Sequence of chain 2.A:
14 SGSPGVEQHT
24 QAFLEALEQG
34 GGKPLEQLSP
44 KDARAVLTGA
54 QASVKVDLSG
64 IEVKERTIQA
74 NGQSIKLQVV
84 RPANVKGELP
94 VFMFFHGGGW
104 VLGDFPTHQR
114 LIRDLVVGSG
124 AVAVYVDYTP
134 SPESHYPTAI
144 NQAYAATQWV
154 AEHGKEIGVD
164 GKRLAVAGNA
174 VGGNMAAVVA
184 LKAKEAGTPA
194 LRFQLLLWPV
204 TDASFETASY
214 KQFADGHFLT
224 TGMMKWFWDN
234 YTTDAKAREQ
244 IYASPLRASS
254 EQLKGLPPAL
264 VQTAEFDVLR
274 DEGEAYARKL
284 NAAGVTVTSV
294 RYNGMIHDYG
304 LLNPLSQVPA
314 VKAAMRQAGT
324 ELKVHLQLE

Binding-site contacts:
Ligand atom C07 contacts residue VAL327 of chain 2.A at 3.9 Å (hydrophobic).
Ligand atom C03 contacts residue PRO261 of chain 2.A at 4.4 Å (hydrophobic).
Ligand atom O15 contacts residue VAL327 of chain 2.A at 4.0 Å.
Ligand atom C07 contacts residue HIS328 of chain 2.A at 4.0 Å.
Ligand atom O11 contacts residue HIS328 of chain 2.A at 3.5 Å (h-bond).
Ligand atom O14 contacts residue VAL327 of chain 2.A at 4.3 Å.
Ligand atom C03 contacts residue THR289 of chain 2.A at 4.0 Å.
Ligand atom C09 contacts residue VAL327 of chain 2.A at 3.9 Å (hydrophobic).
Ligand atom C05 contacts residue HIS328 of chain 2.A at 4.2 Å.
Ligand atom C04 contacts residue HIS328 of chain 2.A at 3.4 Å.
Ligand atom C03 contacts residue HIS328 of chain 2.A at 4.2 Å.
Ligand atom O08 contacts residue VAL327 of chain 2.A at 3.9 Å.
Ligand atom C02 contacts residue THR289 of chain 2.A at 4.0 Å.
Ligand atom O11 contacts residue VAL327 of chain 2.A at 4.3 Å.

This protein binds this small molecule.
Small molecule (SMILES): CC(=O)O[C@H](C(=O)O)c1ccccc1Cl